The protein below binds the small molecule below.
Small molecule (SMILES): Cc1cnc(CSc2nc3ccc4ncsc4c3[nH]2)cc1OC(C)C

Binding-site contacts:
Ligand atom C19 contacts residue ILE246 of chain 1.B at 3.6 Å (hydrophobic).
Ligand atom C3 contacts residue MET267 of chain 1.B at 3.9 Å (hydrophobic).
Ligand atom C24 contacts residue PHE250 of chain 1.B at 3.6 Å (hydrophobic).
Ligand atom C9 contacts residue GLY279 of chain 1.B at 3.7 Å.
Ligand atom N11 contacts residue PRO266 of chain 1.B at 3.6 Å.
Ligand atom O21 contacts residue LEU229 of chain 1.B at 3.6 Å.
Ligand atom C14 contacts residue PHE250 of chain 1.B at 3.7 Å (hydrophobic).
Ligand atom S13 contacts residue GLN280 of chain 1.B at 3.4 Å (h-bond).
Ligand atom C15 contacts residue GLN280 of chain 1.B at 3.5 Å.
Ligand atom C12 contacts residue GLU275 of chain 1.B at 3.7 Å.
Ligand atom C5 contacts residue MET267 of chain 1.B at 3.7 Å (hydrophobic).
Ligand atom S6 contacts residue TYR247 of chain 1.B at 3.7 Å.
Ligand atom C1 contacts residue GLY279 of chain 1.B at 3.6 Å.
Ligand atom C3 contacts residue GLY279 of chain 1.B at 3.6 Å.
Ligand atom C8 contacts residue GLY279 of chain 1.B at 3.8 Å.
Ligand atom C9 contacts residue MET267 of chain 1.B at 3.6 Å (hydrophobic).
Ligand atom C9 contacts residue TYR247 of chain 1.B at 3.4 Å (hydrophobic).
Ligand atom S13 contacts residue PHE283 of chain 1.B at 3.6 Å.
Ligand atom C1 contacts residue TYR247 of chain 1.B at 3.4 Å (hydrophobic).
Ligand atom S6 contacts residue VAL276 of chain 1.B at 3.7 Å.
Ligand atom C12 contacts residue PRO266 of chain 1.B at 3.6 Å (hydrophobic).
Ligand atom N4 contacts residue TYR247 of chain 1.B at 2.4 Å (h-bond).
Ligand atom N4 contacts residue MET267 of chain 1.B at 3.5 Å.
Ligand atom N17 contacts residue GLN280 of chain 1.B at 2.9 Å (h-bond).
Ligand atom C20 contacts residue ILE246 of chain 1.B at 3.7 Å (hydrophobic).
Ligand atom C25 contacts residue LEU229 of chain 1.B at 3.8 Å (hydrophobic).
Ligand atom C18 contacts residue PHE283 of chain 1.B at 3.7 Å (hydrophobic).
Ligand atom C12 contacts residue LYS272 of chain 1.B at 3.5 Å.
Ligand atom C2 contacts residue GLY279 of chain 1.B at 3.8 Å.
Ligand atom S13 contacts residue TYR247 of chain 1.B at 3.9 Å.
Ligand atom O21 contacts residue PHE283 of chain 1.B at 3.6 Å.
Ligand atom C2 contacts residue TYR247 of chain 1.B at 3.8 Å (hydrophobic).
Ligand atom C14 contacts residue GLN280 of chain 1.B at 3.3 Å.
Ligand atom C2 contacts residue MET267 of chain 1.B at 3.6 Å (hydrophobic).
Ligand atom C20 contacts residue PHE283 of chain 1.B at 3.8 Å (hydrophobic).
Ligand atom N7 contacts residue MET267 of chain 1.B at 3.7 Å.
Ligand atom N11 contacts residue MET267 of chain 1.B at 3.8 Å.
Ligand atom C14 contacts residue TYR247 of chain 1.B at 3.6 Å (hydrophobic).
Ligand atom C1 contacts residue MET267 of chain 1.B at 3.6 Å (hydrophobic).
Ligand atom N7 contacts residue GLY279 of chain 1.B at 3.3 Å (h-bond).

Sequence of chain 1.B:
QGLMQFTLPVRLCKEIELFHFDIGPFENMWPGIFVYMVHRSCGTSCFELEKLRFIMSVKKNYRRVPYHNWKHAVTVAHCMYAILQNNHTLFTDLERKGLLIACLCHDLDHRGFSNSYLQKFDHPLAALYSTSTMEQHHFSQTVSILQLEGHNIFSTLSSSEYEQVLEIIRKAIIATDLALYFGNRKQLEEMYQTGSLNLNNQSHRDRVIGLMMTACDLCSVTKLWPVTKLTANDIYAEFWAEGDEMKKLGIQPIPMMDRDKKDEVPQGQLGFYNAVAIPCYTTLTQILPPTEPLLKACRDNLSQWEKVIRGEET